Sequence of chain 2.A:
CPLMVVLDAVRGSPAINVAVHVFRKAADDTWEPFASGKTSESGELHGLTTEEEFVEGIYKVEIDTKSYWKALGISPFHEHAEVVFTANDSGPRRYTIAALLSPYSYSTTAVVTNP

Binding-site contacts:
Ligand atom OAA contacts residue VAL121 of chain 1.A at 3.6 Å.
Ligand atom OAA contacts residue 4AK15 of chain 2.A at 3.3 Å (h-bond).
Ligand atom NAL contacts residue 4AJ1 of chain 2.C at 0.2 Å (h-bond).
Ligand atom NAL contacts residue LEU17 of chain 1.A at 3.4 Å.
Ligand atom CLAC contacts residue 4AJ1 of chain 2.C at 0.2 Å.
Ligand atom CLAC contacts residue SER117 of chain 2.A at 3.3 Å.
Ligand atom CAE contacts residue 4AK15 of chain 1.A at 3.7 Å.
Ligand atom OAB contacts residue SER117 of chain 1.A at 2.8 Å (h-bond).
Ligand atom CAF contacts residue 4AK15 of chain 2.A at 3.5 Å.
Ligand atom CAE contacts residue 4AJ1 of chain 2.C at 2.3 Å.
Ligand atom CAG contacts residue 4AJ1 of chain 2.C at 1.2 Å.
Ligand atom CAQ contacts residue 4AJ1 of chain 2.C at 1.3 Å.
Ligand atom NAK contacts residue 4AJ1 of chain 2.C at 0.5 Å.
Ligand atom CAR contacts residue 4AJ1 of chain 2.C at 0.0 Å.
Ligand atom CAF contacts residue 4AJ1 of chain 2.C at 3.4 Å.
Ligand atom CLAD contacts residue THR118 of chain 1.A at 3.6 Å.
Ligand atom OAM contacts residue 4AJ1 of chain 2.C at 0.2 Å (h-bond).
Ligand atom NAL contacts residue ALA108 of chain 2.A at 3.6 Å.
Ligand atom CLAD contacts residue SER117 of chain 1.A at 3.5 Å.
Ligand atom CAG contacts residue 4AK15 of chain 1.A at 3.7 Å.
Ligand atom CLAD contacts residue THR119 of chain 1.A at 3.7 Å.
Ligand atom CAS contacts residue SER117 of chain 2.A at 3.7 Å.
Ligand atom CAT contacts residue 4AJ1 of chain 2.C at 0.5 Å.
Ligand atom OAA contacts residue THR106 of chain 1.A at 3.0 Å.
Ligand atom OAB contacts residue 4AJ1 of chain 2.C at 0.0 Å (h-bond).
Ligand atom CAH contacts residue 4AJ1 of chain 2.C at 2.0 Å.
Ligand atom CAN contacts residue 4AK15 of chain 2.A at 3.4 Å.
Ligand atom CAS contacts residue SER117 of chain 1.A at 3.7 Å.
Ligand atom CLAD contacts residue 4AJ1 of chain 2.C at 0.2 Å.
Ligand atom CAS contacts residue 4AJ1 of chain 2.C at 0.0 Å.
Ligand atom CAH contacts residue LEU17 of chain 2.A at 3.7 Å (hydrophobic).
Ligand atom CAJ contacts residue 4AJ1 of chain 2.C at 0.1 Å.
Ligand atom CAO contacts residue 4AJ1 of chain 2.C at 0.1 Å.
Ligand atom OAB contacts residue SER117 of chain 2.A at 2.8 Å (h-bond).
Ligand atom CAP contacts residue 4AJ1 of chain 2.C at 0.1 Å.
Ligand atom CAU contacts residue 4AJ1 of chain 2.C at 0.0 Å.
Ligand atom CLAC contacts residue THR118 of chain 2.A at 3.5 Å.
Ligand atom OAM contacts residue LEU17 of chain 2.A at 3.5 Å.
Ligand atom CAN contacts residue 4AJ1 of chain 2.C at 3.3 Å.
Ligand atom CAI contacts residue 4AJ1 of chain 2.C at 0.1 Å.

This small molecule binds to this protein.
Small molecule (SMILES): Oc1cccc(-c2nnc(-c3cc(Cl)c(O)c(Cl)c3)o2)c1

Sequence of chain 1.A:
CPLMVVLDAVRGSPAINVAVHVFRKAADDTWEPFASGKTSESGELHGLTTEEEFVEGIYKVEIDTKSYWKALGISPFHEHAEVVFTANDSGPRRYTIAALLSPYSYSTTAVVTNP